Binding-site contacts:
Ligand atom O6 contacts residue LYS58 of chain 9.D at 4.2 Å.
Ligand atom N1 contacts residue LYS58 of chain 9.D at 4.0 Å.
Ligand atom O6 contacts residue TRP38 of chain 9.B at 3.7 Å.
Ligand atom N9 contacts residue TRP38 of chain 9.B at 4.4 Å.
Ligand atom C6 contacts residue TRP38 of chain 9.B at 3.9 Å (hydrophobic).
Ligand atom N7 contacts residue TRP38 of chain 9.B at 3.7 Å.
Ligand atom C2 contacts residue TRP38 of chain 9.B at 4.2 Å (hydrophobic).
Ligand atom C4 contacts residue TRP38 of chain 9.B at 4.1 Å (hydrophobic).
Ligand atom C5 contacts residue TRP38 of chain 9.B at 3.9 Å (hydrophobic).
Ligand atom C8 contacts residue TRP38 of chain 9.B at 4.1 Å (hydrophobic).
Ligand atom N3 contacts residue TRP38 of chain 9.B at 4.3 Å.
Ligand atom N1 contacts residue TRP38 of chain 9.B at 4.1 Å.

The small molecule below binds the protein below.
Small molecule (SMILES): Nc1nc2[nH]cnc2c(=O)[nH]1

Sequence of chain 9.D:
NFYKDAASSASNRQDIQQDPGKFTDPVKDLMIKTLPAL

Sequence of chain 9.B:
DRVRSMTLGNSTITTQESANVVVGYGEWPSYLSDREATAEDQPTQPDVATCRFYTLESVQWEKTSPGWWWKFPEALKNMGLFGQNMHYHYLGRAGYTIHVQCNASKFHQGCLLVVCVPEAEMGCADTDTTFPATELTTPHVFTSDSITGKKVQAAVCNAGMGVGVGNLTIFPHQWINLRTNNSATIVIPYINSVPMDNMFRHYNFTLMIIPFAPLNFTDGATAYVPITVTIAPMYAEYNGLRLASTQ